Binding-site contacts:
Ligand atom OH contacts residue ILE104 of chain 1.E at 2.7 Å (h-bond).
Ligand atom CH2 contacts residue ILE104 of chain 1.E at 3.6 Å (hydrophobic).
Ligand atom CE2 contacts residue VAL146 of chain 1.D at 3.7 Å (hydrophobic).
Ligand atom CG contacts residue CYS188 of chain 1.D at 3.9 Å (hydrophobic).
Ligand atom CE3 contacts residue TRP145 of chain 1.D at 3.6 Å (hydrophobic).
Ligand atom CD1 contacts residue CYS189 of chain 1.D at 3.7 Å (hydrophobic).
Ligand atom CE2 contacts residue TYR193 of chain 1.D at 4.1 Å (hydrophobic).
Ligand atom CE2 contacts residue MET114 of chain 1.E at 3.6 Å (hydrophobic).
Ligand atom CA contacts residue TRP53 of chain 1.E at 3.8 Å (hydrophobic).
Ligand atom CA contacts residue TYR186 of chain 1.D at 4.1 Å (hydrophobic).
Ligand atom NZ contacts residue TYR91 of chain 1.D at 2.8 Å (h-bond).
Ligand atom OH contacts residue VAL146 of chain 1.D at 3.9 Å.
Ligand atom CB contacts residue TRP145 of chain 1.D at 4.0 Å (hydrophobic).
Ligand atom CG contacts residue TRP145 of chain 1.D at 3.4 Å (hydrophobic).
Ligand atom CA contacts residue TRP145 of chain 1.D at 3.7 Å (hydrophobic).
Ligand atom CZ2 contacts residue VAL146 of chain 1.D at 3.6 Å (hydrophobic).
Ligand atom CZ2 contacts residue VAL106 of chain 1.E at 3.6 Å (hydrophobic).
Ligand atom OH contacts residue ILE116 of chain 1.E at 3.0 Å (h-bond).
Ligand atom CZ3 contacts residue ILE116 of chain 1.E at 3.7 Å (hydrophobic).
Ligand atom CE3 contacts residue ILE116 of chain 1.E at 3.5 Å (hydrophobic).
Ligand atom NE1 contacts residue MET114 of chain 1.E at 4.0 Å.
Ligand atom CD1 contacts residue TRP145 of chain 1.D at 3.5 Å (hydrophobic).
Ligand atom NZ contacts residue TRP145 of chain 1.D at 2.7 Å (h-bond).
Ligand atom NE1 contacts residue TRP145 of chain 1.D at 3.6 Å.
Ligand atom NE1 contacts residue VAL146 of chain 1.D at 3.9 Å.
Ligand atom CD2 contacts residue TRP145 of chain 1.D at 3.5 Å (hydrophobic).
Ligand atom CZ3 contacts residue VAL146 of chain 1.D at 3.5 Å (hydrophobic).
Ligand atom NE1 contacts residue CYS189 of chain 1.D at 3.8 Å.
Ligand atom NE1 contacts residue TYR193 of chain 1.D at 2.9 Å (h-bond).
Ligand atom CE2 contacts residue TRP145 of chain 1.D at 3.6 Å (hydrophobic).
Ligand atom OH contacts residue PHE115 of chain 1.E at 3.9 Å.
Ligand atom CH2 contacts residue MET114 of chain 1.E at 4.0 Å (hydrophobic).
Ligand atom CH2 contacts residue VAL146 of chain 1.D at 3.4 Å (hydrophobic).
Ligand atom CZ2 contacts residue MET114 of chain 1.E at 3.5 Å (hydrophobic).
Ligand atom CA contacts residue TYR91 of chain 1.D at 3.9 Å (hydrophobic).
Ligand atom CZ3 contacts residue ILE104 of chain 1.E at 3.5 Å (hydrophobic).
Ligand atom CH2 contacts residue VAL106 of chain 1.E at 3.9 Å (hydrophobic).
Ligand atom CD1 contacts residue CYS188 of chain 1.D at 3.5 Å (hydrophobic).
Ligand atom CD1 contacts residue TYR193 of chain 1.D at 3.6 Å (hydrophobic).
Ligand atom CB contacts residue CYS188 of chain 1.D at 4.1 Å (hydrophobic).

Sequence of chain 1.D:
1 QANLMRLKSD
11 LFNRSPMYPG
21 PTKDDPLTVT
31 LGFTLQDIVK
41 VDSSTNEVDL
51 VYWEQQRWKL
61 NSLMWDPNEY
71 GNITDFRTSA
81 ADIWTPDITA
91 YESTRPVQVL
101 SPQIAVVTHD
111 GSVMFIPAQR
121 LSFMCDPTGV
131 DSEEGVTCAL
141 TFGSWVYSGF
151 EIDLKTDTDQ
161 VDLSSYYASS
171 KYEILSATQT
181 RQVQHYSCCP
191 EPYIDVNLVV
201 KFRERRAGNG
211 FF

Sequence of chain 1.E:
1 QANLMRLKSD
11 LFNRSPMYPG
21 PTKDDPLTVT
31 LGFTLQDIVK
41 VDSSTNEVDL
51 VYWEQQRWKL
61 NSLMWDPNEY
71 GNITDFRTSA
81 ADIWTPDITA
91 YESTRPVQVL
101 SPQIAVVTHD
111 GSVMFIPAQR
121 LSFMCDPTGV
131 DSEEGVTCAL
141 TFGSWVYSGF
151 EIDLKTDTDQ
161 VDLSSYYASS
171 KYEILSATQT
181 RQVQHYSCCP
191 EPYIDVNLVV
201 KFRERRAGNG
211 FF

A protein and the small-molecule ligand that binds it are described below.
Small molecule (SMILES): NCCc1c[nH]c2ccc(O)cc12